A small-molecule ligand and the protein it binds are described below.
Small molecule (SMILES): O=C(O)CCC(=O)C(=O)O

Binding-site contacts:
Ligand atom O3 contacts residue TYR129 of chain 1.A at 3.1 Å (h-bond).
Ligand atom O3 contacts residue TRP169 of chain 1.A at 3.9 Å.
Ligand atom O4 contacts residue TRP169 of chain 1.A at 4.2 Å.
Ligand atom O1 contacts residue TYR188 of chain 1.A at 3.3 Å.
Ligand atom C2 contacts residue NI1 of chain 1.C at 3.0 Å.
Ligand atom C1 contacts residue ASN186 of chain 1.A at 3.5 Å.
Ligand atom O2 contacts residue NI1 of chain 1.C at 2.7 Å (h-bond).
Ligand atom O3 contacts residue VAL281 of chain 1.A at 3.3 Å.
Ligand atom C5 contacts residue THR177 of chain 1.A at 3.3 Å.
Ligand atom C5 contacts residue VAL281 of chain 1.A at 3.4 Å (hydrophobic).
Ligand atom O2 contacts residue TRP169 of chain 1.A at 3.9 Å.
Ligand atom C2 contacts residue HIS279 of chain 1.A at 3.9 Å.
Ligand atom O2 contacts residue ASN291 of chain 1.A at 4.2 Å.
Ligand atom C1 contacts residue NI1 of chain 1.C at 2.9 Å.
Ligand atom O2 contacts residue TRP293 of chain 1.A at 3.4 Å.
Ligand atom C4 contacts residue THR177 of chain 1.A at 3.4 Å.
Ligand atom C5 contacts residue TYR188 of chain 1.A at 3.8 Å (hydrophobic).
Ligand atom O4 contacts residue THR177 of chain 1.A at 2.5 Å (h-bond).
Ligand atom O5 contacts residue HIS180 of chain 1.A at 3.5 Å.
Ligand atom O4 contacts residue TYR129 of chain 1.A at 2.6 Å (h-bond).
Ligand atom C2 contacts residue TRP169 of chain 1.A at 4.1 Å (hydrophobic).
Ligand atom C1 contacts residue HIS279 of chain 1.A at 4.0 Å.
Ligand atom C4 contacts residue VAL281 of chain 1.A at 3.6 Å (hydrophobic).
Ligand atom O5 contacts residue VAL281 of chain 1.A at 4.0 Å.
Ligand atom C3 contacts residue TRP169 of chain 1.A at 3.5 Å (hydrophobic).
Ligand atom C5 contacts residue TRP169 of chain 1.A at 3.9 Å (hydrophobic).
Ligand atom C4 contacts residue TRP169 of chain 1.A at 3.9 Å (hydrophobic).
Ligand atom C3 contacts residue TYR188 of chain 1.A at 3.6 Å (hydrophobic).
Ligand atom O3 contacts residue TYR188 of chain 1.A at 2.6 Å (h-bond).
Ligand atom O2 contacts residue ASN186 of chain 1.A at 3.8 Å.
Ligand atom C5 contacts residue TYR129 of chain 1.A at 3.1 Å (hydrophobic).
Ligand atom O3 contacts residue LYS195 of chain 1.A at 3.2 Å.
Ligand atom O1 contacts residue ASN186 of chain 1.A at 2.4 Å (h-bond).
Ligand atom C1 contacts residue TYR188 of chain 1.A at 3.9 Å (hydrophobic).
Ligand atom C1 contacts residue TRP169 of chain 1.A at 4.2 Å (hydrophobic).
Ligand atom O5 contacts residue HIS279 of chain 1.A at 3.1 Å (h-bond).
Ligand atom O1 contacts residue NI1 of chain 1.C at 3.8 Å.
Ligand atom C2 contacts residue TYR188 of chain 1.A at 4.1 Å (hydrophobic).
Ligand atom O5 contacts residue NI1 of chain 1.C at 2.5 Å (h-bond).
Ligand atom O4 contacts residue VAL281 of chain 1.A at 3.7 Å.

Sequence of chain 1.A:
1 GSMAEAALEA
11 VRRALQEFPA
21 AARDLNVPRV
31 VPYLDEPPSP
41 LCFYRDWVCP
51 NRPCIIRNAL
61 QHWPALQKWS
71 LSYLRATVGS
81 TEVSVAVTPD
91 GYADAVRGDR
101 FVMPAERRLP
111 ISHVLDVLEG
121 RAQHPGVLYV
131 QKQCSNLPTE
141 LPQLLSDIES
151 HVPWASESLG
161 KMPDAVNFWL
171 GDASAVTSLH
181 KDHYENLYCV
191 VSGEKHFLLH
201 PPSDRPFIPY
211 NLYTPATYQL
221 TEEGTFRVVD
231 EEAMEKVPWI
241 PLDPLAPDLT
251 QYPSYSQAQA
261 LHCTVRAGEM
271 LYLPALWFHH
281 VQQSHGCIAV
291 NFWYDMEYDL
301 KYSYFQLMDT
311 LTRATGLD